Sequence of chain 1.D:
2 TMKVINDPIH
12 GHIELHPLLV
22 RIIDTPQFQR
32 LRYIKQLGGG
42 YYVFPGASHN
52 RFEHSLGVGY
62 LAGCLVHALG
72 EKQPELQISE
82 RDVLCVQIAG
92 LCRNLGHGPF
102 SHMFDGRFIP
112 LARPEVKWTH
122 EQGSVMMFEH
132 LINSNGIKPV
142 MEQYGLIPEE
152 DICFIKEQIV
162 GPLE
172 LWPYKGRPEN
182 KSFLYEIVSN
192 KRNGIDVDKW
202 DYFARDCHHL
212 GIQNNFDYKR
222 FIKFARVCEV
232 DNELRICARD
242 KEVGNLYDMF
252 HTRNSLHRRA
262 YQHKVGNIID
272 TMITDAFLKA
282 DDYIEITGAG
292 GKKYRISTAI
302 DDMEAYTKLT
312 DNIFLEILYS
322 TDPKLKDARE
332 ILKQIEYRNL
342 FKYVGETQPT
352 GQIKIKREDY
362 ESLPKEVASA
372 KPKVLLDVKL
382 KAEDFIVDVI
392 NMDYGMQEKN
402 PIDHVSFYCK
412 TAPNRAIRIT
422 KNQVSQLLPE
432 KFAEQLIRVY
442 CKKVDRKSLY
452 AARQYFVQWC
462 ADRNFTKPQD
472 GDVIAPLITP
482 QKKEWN

Binding-site contacts:
Ligand atom O3G contacts residue DTP1 of chain 1.L at 2.6 Å (h-bond).
Ligand atom PG contacts residue LYS4 of chain 1.A at 3.3 Å.
Ligand atom O1G contacts residue LYS343 of chain 1.D at 3.3 Å (salt-bridge).
Ligand atom O5' contacts residue ARG339 of chain 1.D at 3.1 Å (salt-bridge).
Ligand atom PG contacts residue LYS411 of chain 1.B at 3.4 Å.
Ligand atom O2A contacts residue DTP1 of chain 1.L at 2.7 Å (h-bond).
Ligand atom O1A contacts residue ARG339 of chain 1.D at 3.2 Å (salt-bridge).
Ligand atom O1B contacts residue DTP1 of chain 1.L at 2.5 Å (h-bond).
Ligand atom C4' contacts residue DTP1 of chain 1.L at 3.4 Å.
Ligand atom N2 contacts residue ARG339 of chain 1.D at 3.2 Å (salt-bridge).
Ligand atom O6 contacts residue PHE53 of chain 1.A at 3.4 Å.
Ligand atom N7 contacts residue TYR43 of chain 1.D at 2.9 Å (h-bond).
Ligand atom O1A contacts residue LYS4 of chain 1.A at 3.5 Å.
Ligand atom O6 contacts residue ARG33 of chain 1.A at 3.1 Å (salt-bridge).
Ligand atom PA contacts residue MG1 of chain 1.H at 3.3 Å.
Ligand atom O4' contacts residue ARG339 of chain 1.D at 3.1 Å (salt-bridge).
Ligand atom O3G contacts residue MG1 of chain 1.H at 1.7 Å.
Ligand atom C4 contacts residue ARG339 of chain 1.D at 3.1 Å.
Ligand atom O2A contacts residue MG1 of chain 1.H at 1.9 Å.
Ligand atom O1G contacts residue LYS411 of chain 1.B at 2.8 Å (salt-bridge).
Ligand atom C5' contacts residue DTP1 of chain 1.L at 3.0 Å.
Ligand atom O3G contacts residue LYS411 of chain 1.B at 2.9 Å (salt-bridge).
Ligand atom O3G contacts residue LYS4 of chain 1.A at 3.0 Å (salt-bridge).
Ligand atom N7 contacts residue ARG33 of chain 1.A at 3.2 Å (salt-bridge).
Ligand atom N1 contacts residue ASP25 of chain 1.A at 2.8 Å (salt-bridge).
Ligand atom C5 contacts residue TYR43 of chain 1.D at 3.4 Å (hydrophobic).
Ligand atom PB contacts residue MG1 of chain 1.H at 3.2 Å.
Ligand atom N3 contacts residue ARG339 of chain 1.D at 3.2 Å (salt-bridge).
Ligand atom O6 contacts residue GLN30 of chain 1.A at 3.0 Å (h-bond).
Ligand atom O3' contacts residue DTP1 of chain 1.L at 2.9 Å (h-bond).
Ligand atom C8 contacts residue VAL44 of chain 1.D at 3.1 Å (hydrophobic).
Ligand atom O1B contacts residue MG1 of chain 1.H at 2.2 Å.
Ligand atom PG contacts residue MG1 of chain 1.H at 3.1 Å.
Ligand atom O2B contacts residue VAL266 of chain 1.D at 3.4 Å.
Ligand atom C2 contacts residue ARG339 of chain 1.D at 3.1 Å.
Ligand atom O2G contacts residue LYS4 of chain 1.A at 2.5 Å (salt-bridge).
Ligand atom O2A contacts residue LYS4 of chain 1.A at 2.9 Å (salt-bridge).
Ligand atom C8 contacts residue TYR43 of chain 1.D at 3.0 Å (hydrophobic).
Ligand atom N2 contacts residue ASP25 of chain 1.A at 2.7 Å (salt-bridge).
Ligand atom C6 contacts residue ARG339 of chain 1.D at 3.4 Å.

Sequence of chain 1.A:
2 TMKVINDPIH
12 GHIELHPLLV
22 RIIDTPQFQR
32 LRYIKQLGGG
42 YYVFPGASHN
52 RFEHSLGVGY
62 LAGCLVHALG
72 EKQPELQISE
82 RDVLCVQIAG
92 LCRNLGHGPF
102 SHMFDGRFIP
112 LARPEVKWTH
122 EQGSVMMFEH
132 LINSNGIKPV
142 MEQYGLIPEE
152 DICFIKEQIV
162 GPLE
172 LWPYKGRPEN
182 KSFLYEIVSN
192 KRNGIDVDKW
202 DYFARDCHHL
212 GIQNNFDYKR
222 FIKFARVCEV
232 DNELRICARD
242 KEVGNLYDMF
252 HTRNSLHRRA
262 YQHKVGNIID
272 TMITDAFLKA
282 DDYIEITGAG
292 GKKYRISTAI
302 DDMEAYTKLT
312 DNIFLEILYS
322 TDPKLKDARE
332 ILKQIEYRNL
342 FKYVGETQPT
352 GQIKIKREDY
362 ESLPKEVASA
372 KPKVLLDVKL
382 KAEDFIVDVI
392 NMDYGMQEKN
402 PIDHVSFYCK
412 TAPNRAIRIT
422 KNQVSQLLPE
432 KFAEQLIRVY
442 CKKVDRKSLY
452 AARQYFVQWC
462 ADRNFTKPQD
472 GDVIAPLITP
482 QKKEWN

Sequence of chain 1.B:
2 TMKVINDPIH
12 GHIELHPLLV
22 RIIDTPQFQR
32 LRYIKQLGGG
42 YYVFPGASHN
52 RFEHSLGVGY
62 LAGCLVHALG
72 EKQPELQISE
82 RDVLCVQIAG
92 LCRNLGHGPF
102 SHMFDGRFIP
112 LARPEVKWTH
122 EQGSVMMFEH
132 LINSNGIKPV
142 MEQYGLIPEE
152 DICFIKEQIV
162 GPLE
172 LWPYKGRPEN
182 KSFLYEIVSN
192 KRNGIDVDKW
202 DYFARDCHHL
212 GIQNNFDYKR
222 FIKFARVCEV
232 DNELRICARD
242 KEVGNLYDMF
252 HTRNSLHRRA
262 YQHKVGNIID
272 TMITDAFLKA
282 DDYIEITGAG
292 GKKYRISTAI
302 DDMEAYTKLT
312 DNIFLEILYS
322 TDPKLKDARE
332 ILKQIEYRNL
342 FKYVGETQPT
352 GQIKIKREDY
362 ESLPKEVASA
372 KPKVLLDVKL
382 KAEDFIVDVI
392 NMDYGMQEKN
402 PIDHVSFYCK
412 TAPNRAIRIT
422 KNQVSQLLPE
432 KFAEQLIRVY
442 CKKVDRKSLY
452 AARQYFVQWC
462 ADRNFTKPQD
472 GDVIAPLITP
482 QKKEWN

This small molecule binds to this protein.
Small molecule (SMILES): Nc1nc2c(ncn2[C@H]2C[C@H](O)[C@@H](CO[P](=O)(O)O[P](=O)(O)OP(=O)(O)O)O2)c(=O)[nH]1